Sequence of chain 2.A:
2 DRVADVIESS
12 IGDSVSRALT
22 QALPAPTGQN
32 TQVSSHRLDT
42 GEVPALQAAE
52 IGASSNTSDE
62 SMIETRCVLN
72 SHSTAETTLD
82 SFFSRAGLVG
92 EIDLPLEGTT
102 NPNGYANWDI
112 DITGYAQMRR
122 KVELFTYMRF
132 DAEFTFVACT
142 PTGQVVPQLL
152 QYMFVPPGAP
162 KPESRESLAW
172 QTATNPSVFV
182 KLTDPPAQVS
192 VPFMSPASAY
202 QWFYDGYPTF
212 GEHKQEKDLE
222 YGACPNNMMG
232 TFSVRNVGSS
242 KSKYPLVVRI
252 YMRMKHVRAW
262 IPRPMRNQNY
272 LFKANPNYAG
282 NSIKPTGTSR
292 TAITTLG

Sequence of chain 2.C:
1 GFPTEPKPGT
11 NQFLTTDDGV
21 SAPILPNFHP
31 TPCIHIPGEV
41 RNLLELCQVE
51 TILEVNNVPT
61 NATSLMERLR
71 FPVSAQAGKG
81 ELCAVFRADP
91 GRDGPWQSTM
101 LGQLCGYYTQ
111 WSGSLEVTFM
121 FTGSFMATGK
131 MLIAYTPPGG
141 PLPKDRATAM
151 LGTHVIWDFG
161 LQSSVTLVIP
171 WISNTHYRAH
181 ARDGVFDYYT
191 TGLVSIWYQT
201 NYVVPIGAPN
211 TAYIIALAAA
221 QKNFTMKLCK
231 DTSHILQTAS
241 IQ

Binding-site contacts:
Ligand atom C5C contacts residue ILE111 of chain 2.A at 3.7 Å (hydrophobic).
Ligand atom O1 contacts residue PHE155 of chain 2.A at 3.5 Å.
Ligand atom C5A contacts residue ASN228 of chain 2.A at 4.0 Å.
Ligand atom N2 contacts residue PHE155 of chain 2.A at 3.6 Å.
Ligand atom C31 contacts residue PRO177 of chain 2.A at 3.9 Å (hydrophobic).
Ligand atom C4A contacts residue ASP112 of chain 2.A at 3.0 Å.
Ligand atom C4 contacts residue ILE24 of chain 2.C at 4.0 Å (hydrophobic).
Ligand atom C6B contacts residue ILE113 of chain 2.A at 4.0 Å (hydrophobic).
Ligand atom N2 contacts residue PHE233 of chain 2.A at 3.8 Å.
Ligand atom C4C contacts residue PHE135 of chain 2.A at 3.7 Å (hydrophobic).
Ligand atom C3B contacts residue ASN228 of chain 2.A at 4.0 Å.
Ligand atom O1B contacts residue MET230 of chain 2.A at 4.0 Å.
Ligand atom C4B contacts residue TRP203 of chain 2.A at 3.6 Å (hydrophobic).
Ligand atom C5 contacts residue PHE233 of chain 2.A at 3.9 Å (hydrophobic).
Ligand atom O1A contacts residue TRP203 of chain 2.A at 3.3 Å.
Ligand atom C5C contacts residue PHE135 of chain 2.A at 3.5 Å (hydrophobic).
Ligand atom C4B contacts residue ASN228 of chain 2.A at 4.0 Å.
Ligand atom C3C contacts residue PHE135 of chain 2.A at 3.8 Å (hydrophobic).
Ligand atom C5B contacts residue ILE113 of chain 2.A at 3.5 Å (hydrophobic).
Ligand atom C6C contacts residue TYR201 of chain 2.A at 4.0 Å (hydrophobic).
Ligand atom N3A contacts residue ILE113 of chain 2.A at 3.7 Å.
Ligand atom C3 contacts residue PHE155 of chain 2.A at 4.0 Å (hydrophobic).
Ligand atom C2B contacts residue TRP203 of chain 2.A at 4.1 Å (hydrophobic).
Ligand atom N3A contacts residue ASP112 of chain 2.A at 2.8 Å (salt-bridge).
Ligand atom C5 contacts residue PHE155 of chain 2.A at 3.9 Å (hydrophobic).
Ligand atom C4C contacts residue VAL192 of chain 2.A at 3.5 Å (hydrophobic).
Ligand atom C5B contacts residue ASP112 of chain 2.A at 3.9 Å.
Ligand atom O1A contacts residue ASN228 of chain 2.A at 3.7 Å.
Ligand atom C2B contacts residue TYR201 of chain 2.A at 3.4 Å (hydrophobic).
Ligand atom C4 contacts residue VAL190 of chain 2.A at 3.8 Å (hydrophobic).
Ligand atom C2C contacts residue VAL192 of chain 2.A at 3.7 Å (hydrophobic).
Ligand atom C5B contacts residue ILE111 of chain 2.A at 4.0 Å (hydrophobic).
Ligand atom C2A contacts residue TRP203 of chain 2.A at 3.6 Å (hydrophobic).
Ligand atom C3B contacts residue TRP203 of chain 2.A at 3.2 Å (hydrophobic).
Ligand atom C7C contacts residue MET230 of chain 2.A at 4.0 Å (hydrophobic).
Ligand atom C4A contacts residue THR114 of chain 2.A at 3.6 Å.
Ligand atom O1B contacts residue TYR201 of chain 2.A at 3.4 Å.
Ligand atom C31 contacts residue VAL179 of chain 2.A at 3.5 Å (hydrophobic).
Ligand atom C31 contacts residue ILE24 of chain 2.C at 3.6 Å (hydrophobic).
Ligand atom O1 contacts residue PHE233 of chain 2.A at 3.1 Å.

The small molecule below binds the protein below.
Small molecule (SMILES): Cc1cc(CCCCCCCOc2ccc(C3=NCCO3)cc2)on1